Sequence of chain 1.H:
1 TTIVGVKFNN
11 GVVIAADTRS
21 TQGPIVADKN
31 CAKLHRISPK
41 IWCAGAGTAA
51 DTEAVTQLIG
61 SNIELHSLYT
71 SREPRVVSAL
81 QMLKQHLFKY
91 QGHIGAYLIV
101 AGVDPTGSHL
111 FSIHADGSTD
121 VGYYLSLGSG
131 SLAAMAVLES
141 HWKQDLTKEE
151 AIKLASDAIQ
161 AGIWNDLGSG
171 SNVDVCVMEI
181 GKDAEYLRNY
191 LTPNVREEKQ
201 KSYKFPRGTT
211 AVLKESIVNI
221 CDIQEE

Sequence of chain 1.N:
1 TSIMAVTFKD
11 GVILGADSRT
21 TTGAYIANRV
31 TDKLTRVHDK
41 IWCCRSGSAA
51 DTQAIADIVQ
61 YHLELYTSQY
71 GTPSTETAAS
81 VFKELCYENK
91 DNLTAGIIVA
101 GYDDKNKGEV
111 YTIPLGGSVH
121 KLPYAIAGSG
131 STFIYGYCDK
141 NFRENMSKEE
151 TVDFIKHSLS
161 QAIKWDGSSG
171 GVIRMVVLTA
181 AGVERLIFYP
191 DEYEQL

The protein below binds the small molecule below.
Small molecule (SMILES): CC(=O)N1CCC[C@H]1C(=O)N[C@@H](C)C(=O)N[C@@H](CCC(=O)O)[C@@H](O)[C@H](C)CO

Binding-site contacts:
Ligand atom CD contacts residue HIS114 of chain 1.H at 3.6 Å.
Ligand atom CG contacts residue THR22 of chain 1.N at 3.8 Å.
Ligand atom O contacts residue THR1 of chain 1.N at 2.3 Å (h-bond).
Ligand atom OE2 contacts residue ARG45 of chain 1.N at 3.1 Å (salt-bridge).
Ligand atom CG contacts residue LYS33 of chain 1.N at 3.8 Å.
Ligand atom N contacts residue THR1 of chain 1.N at 3.7 Å.
Ligand atom CB contacts residue THR20 of chain 1.N at 3.8 Å.
Ligand atom C contacts residue THR21 of chain 1.N at 3.6 Å.
Ligand atom C2 contacts residue THR1 of chain 1.N at 1.5 Å.
Ligand atom O contacts residue THR21 of chain 1.N at 2.9 Å (h-bond).
Ligand atom OE1 contacts residue ALA49 of chain 1.N at 3.7 Å.
Ligand atom O contacts residue SER46 of chain 1.N at 3.8 Å.
Ligand atom N contacts residue GLY47 of chain 1.N at 3.0 Å (h-bond).
Ligand atom CH3 contacts residue ASP116 of chain 1.H at 3.6 Å.
Ligand atom CA contacts residue THR22 of chain 1.N at 3.8 Å.
Ligand atom OE1 contacts residue THR31 of chain 1.N at 3.6 Å.
Ligand atom CD contacts residue THR20 of chain 1.N at 3.8 Å.
Ligand atom N contacts residue THR21 of chain 1.N at 2.9 Å (h-bond).
Ligand atom CG contacts residue HIS114 of chain 1.H at 3.9 Å.
Ligand atom CG contacts residue THR20 of chain 1.N at 3.7 Å.
Ligand atom CA contacts residue THR21 of chain 1.N at 3.4 Å.
Ligand atom O contacts residue SER48 of chain 1.N at 3.8 Å.
Ligand atom C1 contacts residue THR1 of chain 1.N at 2.5 Å.
Ligand atom CA contacts residue THR1 of chain 1.N at 2.4 Å.
Ligand atom C contacts residue GLY47 of chain 1.N at 3.7 Å.
Ligand atom CB contacts residue LYS33 of chain 1.N at 3.8 Å.
Ligand atom CG contacts residue SER118 of chain 1.H at 3.6 Å.
Ligand atom C contacts residue THR1 of chain 1.N at 1.4 Å.
Ligand atom O contacts residue ALA49 of chain 1.N at 3.2 Å (h-bond).
Ligand atom O contacts residue THR1 of chain 1.N at 3.7 Å.
Ligand atom O contacts residue THR20 of chain 1.N at 3.6 Å.
Ligand atom C3 contacts residue THR1 of chain 1.N at 2.5 Å.
Ligand atom CB contacts residue GLY47 of chain 1.N at 3.8 Å.
Ligand atom CD contacts residue ASP116 of chain 1.H at 3.9 Å.
Ligand atom CA contacts residue GLY47 of chain 1.N at 3.4 Å.
Ligand atom C3 contacts residue SER168 of chain 1.N at 3.5 Å.
Ligand atom CB contacts residue THR1 of chain 1.N at 2.6 Å.
Ligand atom O contacts residue GLY47 of chain 1.N at 3.1 Å (h-bond).
Ligand atom C1 contacts residue SER129 of chain 1.N at 3.1 Å.
Ligand atom OE1 contacts residue THR20 of chain 1.N at 3.0 Å (h-bond).